Sequence of chain 1.E:
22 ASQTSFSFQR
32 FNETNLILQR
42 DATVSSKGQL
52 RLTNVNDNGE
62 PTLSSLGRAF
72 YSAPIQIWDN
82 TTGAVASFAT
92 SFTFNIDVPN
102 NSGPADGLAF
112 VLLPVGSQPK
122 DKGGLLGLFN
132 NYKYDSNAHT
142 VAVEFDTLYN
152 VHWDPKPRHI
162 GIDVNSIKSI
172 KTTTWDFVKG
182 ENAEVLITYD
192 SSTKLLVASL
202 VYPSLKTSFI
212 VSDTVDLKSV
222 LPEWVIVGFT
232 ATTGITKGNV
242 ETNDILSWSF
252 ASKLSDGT

The small molecule below binds the protein below.
Small molecule (SMILES): CC(=O)N[C@H]1[C@H](O[C@@H]2[C@@H](OC[C@H]3O[C@@H](O[C@H]4[C@H](O)[C@@H](NC(C)=O)CO[C@@H]4CO)[C@@H](O)[C@@H](O[C@H]4O[C@H](CO)[C@@H](O)[C@H](O)[C@@H]4O[C@@H]4O[C@H](CO)[C@@H](O)[C@H](O)[C@H]4NC(C)=O)[C@@H]3O[C@@H]3O[C@H](CO)[C@@H](O)[C@H](O)[C@H]3NC(C)=O)O[C@H](CO)[C@@H](O)[C@@H]2O)O[C@H](CO)[C@@H](O[C@@H]2O[C@H](CO)[C@H](O)[C@H](O)[C@H]2O)[C@@H]1O

Binding-site contacts:
Ligand atom O7 contacts residue ASN151 of chain 1.E at 3.0 Å (h-bond).
Ligand atom C6 contacts residue THR237 of chain 1.E at 3.6 Å.
Ligand atom O4 contacts residue ASN240 of chain 1.E at 3.8 Å.
Ligand atom O7 contacts residue VAL152 of chain 1.E at 4.0 Å.
Ligand atom O6 contacts residue GLY235 of chain 1.E at 3.8 Å.
Ligand atom C2 contacts residue ASN240 of chain 1.E at 3.5 Å.
Ligand atom O4 contacts residue LYS123 of chain 1.E at 4.0 Å.
Ligand atom O2 contacts residue ASN240 of chain 1.E at 2.8 Å (h-bond).
Ligand atom C2 contacts residue ASN151 of chain 1.E at 3.9 Å.
Ligand atom O6 contacts residue ILE236 of chain 1.E at 3.5 Å.
Ligand atom C8 contacts residue HIS153 of chain 1.E at 3.7 Å.
Ligand atom O2 contacts residue ASN151 of chain 1.E at 3.7 Å.
Ligand atom O6 contacts residue TYR150 of chain 1.E at 3.8 Å.
Ligand atom O5 contacts residue LEU149 of chain 1.E at 4.0 Å.
Ligand atom O4 contacts residue ASP122 of chain 1.E at 2.9 Å (salt-bridge).
Ligand atom C2 contacts residue ILE236 of chain 1.E at 3.8 Å (hydrophobic).
Ligand atom O6 contacts residue ILE236 of chain 1.E at 3.4 Å (h-bond).
Ligand atom C6 contacts residue TRP154 of chain 1.E at 3.5 Å (hydrophobic).
Ligand atom O4 contacts residue LEU126 of chain 1.E at 3.7 Å.
Ligand atom O3 contacts residue ASP122 of chain 1.E at 2.8 Å (salt-bridge).
Ligand atom O6 contacts residue ASN240 of chain 1.E at 3.8 Å.
Ligand atom C1 contacts residue ASN240 of chain 1.E at 3.5 Å.
Ligand atom O5 contacts residue ILE236 of chain 1.E at 3.8 Å.
Ligand atom C5 contacts residue THR237 of chain 1.E at 3.4 Å.
Ligand atom O6 contacts residue TYR133 of chain 1.E at 3.7 Å.
Ligand atom C4 contacts residue GLY125 of chain 1.E at 3.9 Å.
Ligand atom O6 contacts residue THR237 of chain 1.E at 3.0 Å (h-bond).
Ligand atom C3 contacts residue ASN240 of chain 1.E at 3.8 Å.
Ligand atom C6 contacts residue TYR150 of chain 1.E at 3.6 Å (hydrophobic).
Ligand atom C3 contacts residue GLY125 of chain 1.E at 3.9 Å.
Ligand atom C4 contacts residue ASP122 of chain 1.E at 3.8 Å.
Ligand atom C6 contacts residue LEU149 of chain 1.E at 3.9 Å (hydrophobic).
Ligand atom C3 contacts residue ASP122 of chain 1.E at 3.4 Å.
Ligand atom C4 contacts residue ILE236 of chain 1.E at 3.8 Å (hydrophobic).
Ligand atom C1 contacts residue ILE236 of chain 1.E at 3.9 Å (hydrophobic).
Ligand atom O3 contacts residue GLY125 of chain 1.E at 2.9 Å (h-bond).
Ligand atom O4 contacts residue LYS123 of chain 1.E at 3.4 Å.
Ligand atom C6 contacts residue ASN240 of chain 1.E at 3.5 Å.
Ligand atom O4 contacts residue GLY125 of chain 1.E at 3.4 Å (h-bond).
Ligand atom O3 contacts residue GLY124 of chain 1.E at 3.7 Å.